Sequence of chain 1.B:
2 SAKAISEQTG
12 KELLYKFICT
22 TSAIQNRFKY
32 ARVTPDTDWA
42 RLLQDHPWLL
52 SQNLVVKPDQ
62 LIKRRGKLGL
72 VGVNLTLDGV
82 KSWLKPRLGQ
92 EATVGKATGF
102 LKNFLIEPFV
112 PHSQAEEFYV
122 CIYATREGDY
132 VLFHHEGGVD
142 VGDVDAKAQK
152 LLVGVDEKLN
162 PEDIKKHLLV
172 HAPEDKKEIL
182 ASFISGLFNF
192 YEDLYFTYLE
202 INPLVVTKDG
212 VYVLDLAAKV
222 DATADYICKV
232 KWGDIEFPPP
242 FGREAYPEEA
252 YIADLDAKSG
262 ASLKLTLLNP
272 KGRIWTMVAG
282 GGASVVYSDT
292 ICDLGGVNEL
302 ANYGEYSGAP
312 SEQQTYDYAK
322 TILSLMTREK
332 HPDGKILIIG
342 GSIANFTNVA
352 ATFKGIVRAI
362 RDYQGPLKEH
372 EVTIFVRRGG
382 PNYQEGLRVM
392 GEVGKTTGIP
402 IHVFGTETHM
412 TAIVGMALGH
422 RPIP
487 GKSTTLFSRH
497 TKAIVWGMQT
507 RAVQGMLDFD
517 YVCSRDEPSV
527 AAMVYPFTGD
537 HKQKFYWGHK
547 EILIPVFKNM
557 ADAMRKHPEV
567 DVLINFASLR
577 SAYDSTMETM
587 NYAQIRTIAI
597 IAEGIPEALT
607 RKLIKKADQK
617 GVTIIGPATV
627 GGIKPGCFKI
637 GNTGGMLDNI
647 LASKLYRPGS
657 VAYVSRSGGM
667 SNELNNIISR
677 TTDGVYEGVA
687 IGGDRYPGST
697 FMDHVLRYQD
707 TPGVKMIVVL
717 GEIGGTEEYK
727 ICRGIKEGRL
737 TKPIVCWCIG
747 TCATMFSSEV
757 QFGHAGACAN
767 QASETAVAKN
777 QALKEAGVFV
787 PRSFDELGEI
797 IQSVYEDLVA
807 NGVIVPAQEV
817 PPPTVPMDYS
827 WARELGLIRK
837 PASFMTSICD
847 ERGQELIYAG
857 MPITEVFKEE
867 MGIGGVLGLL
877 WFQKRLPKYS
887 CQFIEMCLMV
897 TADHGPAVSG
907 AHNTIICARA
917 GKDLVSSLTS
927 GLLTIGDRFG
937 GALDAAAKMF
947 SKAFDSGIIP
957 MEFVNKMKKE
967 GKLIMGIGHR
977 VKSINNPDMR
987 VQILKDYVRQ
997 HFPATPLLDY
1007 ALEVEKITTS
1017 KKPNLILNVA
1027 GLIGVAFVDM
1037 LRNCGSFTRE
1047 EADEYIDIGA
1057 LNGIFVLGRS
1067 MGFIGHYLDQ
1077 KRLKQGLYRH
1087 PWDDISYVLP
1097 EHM

This protein binds this small molecule.
Small molecule (SMILES): O=C([O-])CC(=O)C(=O)O

Binding-site contacts:
Ligand atom C4 contacts residue HIS900 of chain 1.A at 4.3 Å.
Ligand atom O1 contacts residue ARG986 of chain 1.A at 3.7 Å.
Ligand atom O3 contacts residue HIS900 of chain 1.A at 3.3 Å.
Ligand atom C2 contacts residue ACO1 of chain 1.H at 3.8 Å.
Ligand atom O2 contacts residue ACO1 of chain 1.H at 4.0 Å.
Ligand atom O5 contacts residue ARG1065 of chain 1.A at 4.4 Å.
Ligand atom C1 contacts residue ARG986 of chain 1.A at 4.4 Å.
Ligand atom C4 contacts residue PHE935 of chain 1.A at 3.8 Å (hydrophobic).
Ligand atom C4 contacts residue ARG1065 of chain 1.A at 4.0 Å.
Ligand atom O5 contacts residue PHE1061 of chain 1.A at 4.3 Å.
Ligand atom O2 contacts residue ARG986 of chain 1.A at 4.1 Å.
Ligand atom O2 contacts residue HIS900 of chain 1.A at 3.2 Å (h-bond).
Ligand atom O5 contacts residue ACO1 of chain 1.H at 4.2 Å.
Ligand atom C3 contacts residue HIS900 of chain 1.A at 3.6 Å.
Ligand atom C3 contacts residue VAL904 of chain 1.A at 4.1 Å (hydrophobic).
Ligand atom O1 contacts residue HIS900 of chain 1.A at 3.2 Å.
Ligand atom C4 contacts residue ACO1 of chain 1.H at 4.4 Å.
Ligand atom O3 contacts residue ARG1085 of chain 1.B at 3.5 Å (salt-bridge).
Ligand atom O4 contacts residue HIS900 of chain 1.A at 3.4 Å.
Ligand atom O1 contacts residue ACO1 of chain 1.H at 3.9 Å.
Ligand atom O3 contacts residue VAL904 of chain 1.A at 3.3 Å.
Ligand atom C4 contacts residue VAL904 of chain 1.A at 4.1 Å (hydrophobic).
Ligand atom C1 contacts residue ACO1 of chain 1.H at 3.8 Å.
Ligand atom O4 contacts residue ARG1065 of chain 1.A at 3.0 Å (salt-bridge).
Ligand atom C1 contacts residue HIS900 of chain 1.A at 3.3 Å.
Ligand atom O4 contacts residue VAL904 of chain 1.A at 4.1 Å.
Ligand atom C2 contacts residue HIS900 of chain 1.A at 4.1 Å.
Ligand atom O5 contacts residue PHE935 of chain 1.A at 3.1 Å.
Ligand atom O4 contacts residue PHE935 of chain 1.A at 4.1 Å.

Sequence of chain 1.A:
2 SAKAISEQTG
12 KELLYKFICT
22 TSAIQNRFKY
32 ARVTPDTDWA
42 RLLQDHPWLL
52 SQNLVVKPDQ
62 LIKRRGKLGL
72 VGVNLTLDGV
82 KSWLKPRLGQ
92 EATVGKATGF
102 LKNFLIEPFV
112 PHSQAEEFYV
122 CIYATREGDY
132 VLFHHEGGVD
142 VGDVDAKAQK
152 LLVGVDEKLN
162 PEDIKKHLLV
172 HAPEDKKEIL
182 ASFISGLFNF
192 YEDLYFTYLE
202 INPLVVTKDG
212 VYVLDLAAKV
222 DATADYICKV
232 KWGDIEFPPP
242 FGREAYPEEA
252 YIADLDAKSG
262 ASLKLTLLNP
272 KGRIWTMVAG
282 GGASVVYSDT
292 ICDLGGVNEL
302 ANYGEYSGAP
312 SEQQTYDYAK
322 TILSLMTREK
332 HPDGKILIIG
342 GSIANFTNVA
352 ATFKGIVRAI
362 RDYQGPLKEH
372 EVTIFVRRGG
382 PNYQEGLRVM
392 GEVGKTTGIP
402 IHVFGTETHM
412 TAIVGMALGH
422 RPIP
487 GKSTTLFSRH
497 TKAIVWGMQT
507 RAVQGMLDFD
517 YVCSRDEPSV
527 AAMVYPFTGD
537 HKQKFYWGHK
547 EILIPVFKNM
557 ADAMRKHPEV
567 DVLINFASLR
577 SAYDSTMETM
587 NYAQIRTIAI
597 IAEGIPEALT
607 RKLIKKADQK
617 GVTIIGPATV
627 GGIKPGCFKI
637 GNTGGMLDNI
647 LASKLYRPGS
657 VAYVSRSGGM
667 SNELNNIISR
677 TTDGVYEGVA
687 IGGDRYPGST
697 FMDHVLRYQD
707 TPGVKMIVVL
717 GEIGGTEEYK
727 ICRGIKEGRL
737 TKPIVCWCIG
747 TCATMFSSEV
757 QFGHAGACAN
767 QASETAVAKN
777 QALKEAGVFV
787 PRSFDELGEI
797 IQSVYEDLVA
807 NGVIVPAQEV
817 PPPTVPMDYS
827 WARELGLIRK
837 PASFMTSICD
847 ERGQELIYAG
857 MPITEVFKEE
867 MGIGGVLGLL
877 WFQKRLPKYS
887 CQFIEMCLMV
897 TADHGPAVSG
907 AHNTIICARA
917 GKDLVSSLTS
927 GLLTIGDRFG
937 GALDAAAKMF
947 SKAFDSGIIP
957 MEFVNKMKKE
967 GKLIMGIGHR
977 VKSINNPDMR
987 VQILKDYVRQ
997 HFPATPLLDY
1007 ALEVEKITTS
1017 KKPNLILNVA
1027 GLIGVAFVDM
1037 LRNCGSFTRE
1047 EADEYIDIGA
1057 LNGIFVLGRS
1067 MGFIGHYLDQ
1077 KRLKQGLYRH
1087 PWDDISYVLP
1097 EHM